Sequence of chain 9.C:
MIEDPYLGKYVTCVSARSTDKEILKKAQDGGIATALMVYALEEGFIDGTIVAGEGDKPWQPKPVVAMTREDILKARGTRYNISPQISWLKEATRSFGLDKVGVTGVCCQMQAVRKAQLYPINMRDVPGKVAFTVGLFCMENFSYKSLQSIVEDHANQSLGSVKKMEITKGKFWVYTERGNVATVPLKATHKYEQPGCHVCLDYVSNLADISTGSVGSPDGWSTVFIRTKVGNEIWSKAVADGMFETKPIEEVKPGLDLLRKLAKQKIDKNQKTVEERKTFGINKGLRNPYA

The protein below binds the small molecule below.
Small molecule (SMILES): C[C@@H](O)[C@@H](C)O

Sequence of chain 9.A:
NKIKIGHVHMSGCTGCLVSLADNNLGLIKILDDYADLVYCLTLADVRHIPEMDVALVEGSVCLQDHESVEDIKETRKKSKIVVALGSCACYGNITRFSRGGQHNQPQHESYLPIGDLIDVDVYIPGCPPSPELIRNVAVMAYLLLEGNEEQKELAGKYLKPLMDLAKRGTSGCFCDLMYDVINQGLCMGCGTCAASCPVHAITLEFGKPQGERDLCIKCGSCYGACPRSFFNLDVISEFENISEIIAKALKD

Binding-site contacts:
Ligand atom O6 contacts residue ALA195 of chain 9.A at 3.6 Å.
Ligand atom C2 contacts residue SER87 of chain 9.C at 4.3 Å.
Ligand atom C3 contacts residue HIS173 of chain 9.B at 4.3 Å.
Ligand atom O5 contacts residue GLU91 of chain 9.C at 4.4 Å.
Ligand atom C4 contacts residue GLU91 of chain 9.C at 3.3 Å.
Ligand atom C1 contacts residue SER87 of chain 9.C at 3.3 Å.
Ligand atom C4 contacts residue HIS173 of chain 9.B at 3.2 Å.
Ligand atom O5 contacts residue TRP88 of chain 9.C at 3.7 Å.
Ligand atom O6 contacts residue HIS201 of chain 9.A at 3.3 Å (h-bond).
Ligand atom O5 contacts residue SER87 of chain 9.C at 4.1 Å.
Ligand atom C4 contacts residue HIS201 of chain 9.A at 3.5 Å.
Ligand atom C3 contacts residue HIS201 of chain 9.A at 3.7 Å.
Ligand atom C1 contacts residue ALA195 of chain 9.A at 4.5 Å (hydrophobic).
Ligand atom O6 contacts residue SER87 of chain 9.C at 4.5 Å.

Sequence of chain 9.B:
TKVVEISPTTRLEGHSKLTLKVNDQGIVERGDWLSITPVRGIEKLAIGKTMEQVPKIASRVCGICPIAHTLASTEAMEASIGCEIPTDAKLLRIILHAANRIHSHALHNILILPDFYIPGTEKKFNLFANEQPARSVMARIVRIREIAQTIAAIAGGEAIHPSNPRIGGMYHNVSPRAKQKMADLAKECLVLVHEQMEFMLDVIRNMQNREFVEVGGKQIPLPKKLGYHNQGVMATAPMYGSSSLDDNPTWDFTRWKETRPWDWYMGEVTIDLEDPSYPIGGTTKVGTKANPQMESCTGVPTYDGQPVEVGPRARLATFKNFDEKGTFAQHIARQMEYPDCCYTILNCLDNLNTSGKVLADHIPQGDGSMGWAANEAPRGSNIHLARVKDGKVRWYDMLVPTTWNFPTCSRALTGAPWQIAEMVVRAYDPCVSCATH